Sequence of chain 26.C:
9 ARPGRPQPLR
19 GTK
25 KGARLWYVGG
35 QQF

This small molecule binds to this protein.
Small molecule (SMILES): Nc1ccn([C@H]2C[C@H](O)[C@@H](COP(=O)(O)O)O2)c(=O)n1

Sequence of chain 27.A:
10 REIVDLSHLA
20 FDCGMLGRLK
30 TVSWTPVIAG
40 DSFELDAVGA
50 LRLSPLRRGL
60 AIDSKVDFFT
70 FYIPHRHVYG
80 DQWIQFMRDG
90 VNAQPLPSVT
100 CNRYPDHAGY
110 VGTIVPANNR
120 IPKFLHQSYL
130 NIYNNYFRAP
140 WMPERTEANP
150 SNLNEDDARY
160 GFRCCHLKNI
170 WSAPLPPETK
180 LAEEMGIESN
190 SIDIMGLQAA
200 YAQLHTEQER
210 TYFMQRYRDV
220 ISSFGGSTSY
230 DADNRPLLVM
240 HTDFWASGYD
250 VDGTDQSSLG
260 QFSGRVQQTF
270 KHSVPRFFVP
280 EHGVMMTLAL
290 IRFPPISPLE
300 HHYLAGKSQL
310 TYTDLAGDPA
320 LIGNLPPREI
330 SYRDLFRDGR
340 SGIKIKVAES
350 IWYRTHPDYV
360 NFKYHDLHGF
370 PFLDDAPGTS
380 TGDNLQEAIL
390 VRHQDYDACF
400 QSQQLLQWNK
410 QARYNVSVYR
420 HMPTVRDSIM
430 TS

Binding-site contacts:
Ligand atom OP2 contacts residue LYS21 of chain 26.C at 2.7 Å (salt-bridge).
Ligand atom OP1 contacts residue ARG412 of chain 27.A at 3.8 Å.
Ligand atom C3' contacts residue VAL47 of chain 27.A at 4.0 Å (hydrophobic).
Ligand atom OP2 contacts residue ARG412 of chain 27.A at 1.4 Å (salt-bridge).
Ligand atom C4' contacts residue ASN414 of chain 27.A at 3.0 Å.
Ligand atom C5' contacts residue ASN414 of chain 27.A at 3.3 Å.
Ligand atom O3' contacts residue ARG412 of chain 27.A at 4.3 Å.
Ligand atom OP2 contacts residue ARG18 of chain 26.C at 3.7 Å.
Ligand atom P contacts residue LYS21 of chain 26.C at 3.4 Å.
Ligand atom C3' contacts residue ASN414 of chain 27.A at 4.5 Å.
Ligand atom O4' contacts residue ASN414 of chain 27.A at 2.9 Å (h-bond).
Ligand atom C4' contacts residue ARG412 of chain 27.A at 4.3 Å.
Ligand atom P contacts residue ARG412 of chain 27.A at 2.7 Å.
Ligand atom OP1 contacts residue LYS21 of chain 26.C at 3.9 Å.
Ligand atom C5' contacts residue ARG412 of chain 27.A at 3.0 Å.
Ligand atom C2' contacts residue VAL47 of chain 27.A at 4.3 Å (hydrophobic).
Ligand atom OP1 contacts residue ARG18 of chain 26.C at 4.0 Å.
Ligand atom C1' contacts residue ASN414 of chain 27.A at 4.1 Å.
Ligand atom O5' contacts residue ARG412 of chain 27.A at 3.1 Å (salt-bridge).
Ligand atom C4' contacts residue VAL47 of chain 27.A at 4.1 Å (hydrophobic).
Ligand atom O3' contacts residue VAL47 of chain 27.A at 3.1 Å.